This protein binds this small molecule.
Small molecule (SMILES): CC(=O)N[C@@H]1[C@@H](O)[C@H](O)[C@@H](CO)O[C@H]1O

Binding-site contacts:
Ligand atom C4 contacts residue ASN350 of chain 1.A at 4.2 Å.
Ligand atom C5 contacts residue SER347 of chain 1.A at 3.8 Å.
Ligand atom O5 contacts residue ASN350 of chain 1.A at 2.4 Å (h-bond).
Ligand atom C6 contacts residue SER347 of chain 1.A at 4.2 Å.
Ligand atom C7 contacts residue ASN350 of chain 1.A at 3.1 Å.
Ligand atom C1 contacts residue GLY345 of chain 1.A at 4.2 Å.
Ligand atom C3 contacts residue ASN350 of chain 1.A at 3.8 Å.
Ligand atom O7 contacts residue ASN350 of chain 1.A at 3.2 Å (h-bond).
Ligand atom N2 contacts residue ASN350 of chain 1.A at 2.9 Å (h-bond).
Ligand atom C8 contacts residue SER352 of chain 1.A at 4.2 Å.
Ligand atom N2 contacts residue GLY345 of chain 1.A at 4.1 Å.
Ligand atom O4 contacts residue GLY345 of chain 1.A at 4.0 Å.
Ligand atom C1 contacts residue SER347 of chain 1.A at 3.7 Å.
Ligand atom C2 contacts residue ASN350 of chain 1.A at 2.4 Å.
Ligand atom C8 contacts residue LEU353 of chain 1.A at 4.1 Å (hydrophobic).
Ligand atom O5 contacts residue SER347 of chain 1.A at 3.3 Å.
Ligand atom C1 contacts residue ASN350 of chain 1.A at 1.4 Å.
Ligand atom C2 contacts residue GLY345 of chain 1.A at 4.3 Å.
Ligand atom C3 contacts residue GLY345 of chain 1.A at 4.0 Å.
Ligand atom C8 contacts residue ASN350 of chain 1.A at 3.9 Å.
Ligand atom C5 contacts residue ASN350 of chain 1.A at 3.7 Å.

Sequence of chain 1.A:
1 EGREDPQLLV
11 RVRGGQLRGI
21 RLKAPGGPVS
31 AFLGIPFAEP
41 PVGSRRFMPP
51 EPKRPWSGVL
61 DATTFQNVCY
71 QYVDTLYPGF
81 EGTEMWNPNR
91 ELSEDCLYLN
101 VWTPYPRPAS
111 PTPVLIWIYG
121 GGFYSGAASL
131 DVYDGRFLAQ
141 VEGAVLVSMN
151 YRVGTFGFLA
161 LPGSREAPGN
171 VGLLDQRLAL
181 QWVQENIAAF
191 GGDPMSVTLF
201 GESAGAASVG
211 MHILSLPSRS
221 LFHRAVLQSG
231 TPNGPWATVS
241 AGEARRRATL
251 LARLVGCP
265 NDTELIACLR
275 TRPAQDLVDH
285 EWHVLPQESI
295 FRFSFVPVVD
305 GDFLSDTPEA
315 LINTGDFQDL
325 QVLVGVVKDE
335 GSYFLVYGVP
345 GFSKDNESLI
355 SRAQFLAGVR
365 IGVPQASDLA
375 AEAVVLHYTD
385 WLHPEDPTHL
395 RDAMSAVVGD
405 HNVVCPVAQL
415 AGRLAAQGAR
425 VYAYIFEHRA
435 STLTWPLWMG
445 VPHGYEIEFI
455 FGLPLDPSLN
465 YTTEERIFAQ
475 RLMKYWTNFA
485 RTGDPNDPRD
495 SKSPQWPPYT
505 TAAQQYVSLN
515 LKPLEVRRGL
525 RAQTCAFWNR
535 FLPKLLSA